Binding-site contacts:
Ligand atom C6 contacts residue ALA259 of chain 1.A at 3.5 Å (hydrophobic).
Ligand atom N9 contacts residue GLY178 of chain 1.A at 3.1 Å (h-bond).
Ligand atom C2 contacts residue GLN282 of chain 1.A at 3.5 Å.
Ligand atom C9A contacts residue FE1 of chain 1.E at 3.5 Å.
Ligand atom N9 contacts residue FE1 of chain 1.E at 3.9 Å.
Ligand atom O1 contacts residue ASP333 of chain 1.A at 2.7 Å (salt-bridge).
Ligand atom C8A contacts residue HIS183 of chain 1.A at 3.6 Å.
Ligand atom O11 contacts residue HIS187 of chain 1.A at 3.5 Å (h-bond).
Ligand atom O1 contacts residue HIS183 of chain 1.A at 2.1 Å (h-bond).
Ligand atom C3 contacts residue GLN282 of chain 1.A at 3.5 Å.
Ligand atom C1 contacts residue GLU284 of chain 1.A at 3.6 Å.
Ligand atom C3 contacts residue PHE275 of chain 1.A at 3.6 Å (hydrophobic).
Ligand atom N9 contacts residue HIS183 of chain 1.A at 3.2 Å.
Ligand atom O11 contacts residue ASN330 of chain 1.A at 4.1 Å.
Ligand atom C9A contacts residue GLY178 of chain 1.A at 4.2 Å.
Ligand atom C5 contacts residue ALA259 of chain 1.A at 3.9 Å (hydrophobic).
Ligand atom C5 contacts residue VAL272 of chain 1.A at 4.1 Å (hydrophobic).
Ligand atom C2 contacts residue GLU284 of chain 1.A at 3.5 Å.
Ligand atom C7 contacts residue ILE262 of chain 1.A at 3.6 Å (hydrophobic).
Ligand atom O11 contacts residue PHE329 of chain 1.A at 3.9 Å.
Ligand atom C3 contacts residue ASN330 of chain 1.A at 3.4 Å.
Ligand atom C2 contacts residue ASN330 of chain 1.A at 3.2 Å.
Ligand atom C3 contacts residue PHE329 of chain 1.A at 4.0 Å (hydrophobic).
Ligand atom O11 contacts residue FE1 of chain 1.E at 2.1 Å.
Ligand atom C8 contacts residue HIS183 of chain 1.A at 3.7 Å.
Ligand atom C8A contacts residue GLY178 of chain 1.A at 4.0 Å.
Ligand atom C4 contacts residue PHE275 of chain 1.A at 3.4 Å (hydrophobic).
Ligand atom C1 contacts residue ASN330 of chain 1.A at 4.2 Å.
Ligand atom O1 contacts residue HIS187 of chain 1.A at 3.2 Å (h-bond).
Ligand atom C9A contacts residue HIS183 of chain 1.A at 4.2 Å.
Ligand atom C4B contacts residue VAL272 of chain 1.A at 4.2 Å (hydrophobic).
Ligand atom O11 contacts residue ASP333 of chain 1.A at 3.5 Å (salt-bridge).
Ligand atom C4 contacts residue PHE329 of chain 1.A at 3.4 Å (hydrophobic).
Ligand atom C8 contacts residue ILE262 of chain 1.A at 4.0 Å (hydrophobic).
Ligand atom C1 contacts residue FE1 of chain 1.E at 4.1 Å.
Ligand atom O1 contacts residue FE1 of chain 1.E at 1.3 Å.
Ligand atom C1 contacts residue LEU270 of chain 1.A at 3.4 Å (hydrophobic).
Ligand atom C4A contacts residue VAL272 of chain 1.A at 4.2 Å (hydrophobic).
Ligand atom C4A contacts residue PHE329 of chain 1.A at 4.0 Å (hydrophobic).
Ligand atom O11 contacts residue HIS183 of chain 1.A at 3.4 Å (h-bond).

Sequence of chain 1.A:
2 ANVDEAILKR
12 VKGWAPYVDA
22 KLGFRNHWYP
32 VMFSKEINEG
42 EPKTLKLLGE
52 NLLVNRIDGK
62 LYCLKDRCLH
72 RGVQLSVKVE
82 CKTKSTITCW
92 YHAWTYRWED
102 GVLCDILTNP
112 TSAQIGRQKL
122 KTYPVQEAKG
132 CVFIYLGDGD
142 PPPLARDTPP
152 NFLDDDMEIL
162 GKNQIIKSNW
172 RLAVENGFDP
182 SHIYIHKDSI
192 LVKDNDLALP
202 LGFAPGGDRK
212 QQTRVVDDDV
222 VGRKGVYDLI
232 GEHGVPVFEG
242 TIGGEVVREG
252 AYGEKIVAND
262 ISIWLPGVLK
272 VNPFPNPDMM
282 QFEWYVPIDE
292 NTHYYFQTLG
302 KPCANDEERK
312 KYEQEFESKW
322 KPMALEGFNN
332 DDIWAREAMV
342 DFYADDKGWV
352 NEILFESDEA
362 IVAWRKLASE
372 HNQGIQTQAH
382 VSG

The small molecule below binds the protein below.
Small molecule (SMILES): OO[C@]12CC=CC=C1c1ccccc1N2